Binding-site contacts:
Ligand atom C2 contacts residue ASN232 of chain 1.G at 2.4 Å.
Ligand atom C3 contacts residue VAL414 of chain 1.G at 3.7 Å (hydrophobic).
Ligand atom C4 contacts residue ASN232 of chain 1.G at 4.2 Å.
Ligand atom C5 contacts residue ASN232 of chain 1.G at 3.7 Å.
Ligand atom C1 contacts residue SER415 of chain 1.G at 4.4 Å.
Ligand atom C2 contacts residue SER415 of chain 1.G at 4.1 Å.
Ligand atom C1 contacts residue NAG1 of chain 1.XA at 4.3 Å.
Ligand atom C5 contacts residue GLU181 of chain 1.G at 3.6 Å.
Ligand atom C1 contacts residue VAL414 of chain 1.G at 4.1 Å (hydrophobic).
Ligand atom O7 contacts residue VAL414 of chain 1.G at 3.9 Å.
Ligand atom C3 contacts residue ASN232 of chain 1.G at 3.8 Å.
Ligand atom O5 contacts residue ASN232 of chain 1.G at 2.4 Å (h-bond).
Ligand atom O6 contacts residue GLY348 of chain 1.G at 3.4 Å.
Ligand atom C8 contacts residue SER415 of chain 1.G at 3.9 Å.
Ligand atom N2 contacts residue ASN232 of chain 1.G at 2.9 Å (h-bond).
Ligand atom O5 contacts residue VAL414 of chain 1.G at 4.2 Å.
Ligand atom O7 contacts residue PRO182 of chain 1.G at 3.9 Å.
Ligand atom O4 contacts residue CYS413 of chain 1.G at 4.3 Å.
Ligand atom C6 contacts residue VAL414 of chain 1.G at 4.4 Å (hydrophobic).
Ligand atom N2 contacts residue SER415 of chain 1.G at 3.3 Å (h-bond).
Ligand atom C8 contacts residue LEU231 of chain 1.G at 3.6 Å (hydrophobic).
Ligand atom O3 contacts residue CYS413 of chain 1.G at 4.1 Å.
Ligand atom C3 contacts residue SER415 of chain 1.G at 4.0 Å.
Ligand atom C6 contacts residue GLU181 of chain 1.G at 3.8 Å.
Ligand atom C7 contacts residue VAL414 of chain 1.G at 4.4 Å (hydrophobic).
Ligand atom O7 contacts residue ASN346 of chain 1.G at 3.4 Å (h-bond).
Ligand atom C8 contacts residue VAL224 of chain 1.G at 4.0 Å (hydrophobic).
Ligand atom C5 contacts residue VAL414 of chain 1.G at 3.4 Å (hydrophobic).
Ligand atom C7 contacts residue SER415 of chain 1.G at 4.0 Å.
Ligand atom C7 contacts residue ASN346 of chain 1.G at 3.9 Å.
Ligand atom C1 contacts residue ASN232 of chain 1.G at 1.4 Å.
Ligand atom O7 contacts residue CYS413 of chain 1.G at 4.1 Å.
Ligand atom C8 contacts residue ASN346 of chain 1.G at 3.8 Å.
Ligand atom O5 contacts residue GLU181 of chain 1.G at 4.3 Å.
Ligand atom O4 contacts residue VAL414 of chain 1.G at 3.8 Å.
Ligand atom C4 contacts residue VAL414 of chain 1.G at 3.9 Å (hydrophobic).
Ligand atom O5 contacts residue NAG1 of chain 1.XA at 3.7 Å.
Ligand atom C7 contacts residue ASN232 of chain 1.G at 3.9 Å.
Ligand atom O6 contacts residue NAG1 of chain 1.XA at 3.4 Å.
Ligand atom C8 contacts residue VAL414 of chain 1.G at 4.4 Å (hydrophobic).

Sequence of chain 1.G:
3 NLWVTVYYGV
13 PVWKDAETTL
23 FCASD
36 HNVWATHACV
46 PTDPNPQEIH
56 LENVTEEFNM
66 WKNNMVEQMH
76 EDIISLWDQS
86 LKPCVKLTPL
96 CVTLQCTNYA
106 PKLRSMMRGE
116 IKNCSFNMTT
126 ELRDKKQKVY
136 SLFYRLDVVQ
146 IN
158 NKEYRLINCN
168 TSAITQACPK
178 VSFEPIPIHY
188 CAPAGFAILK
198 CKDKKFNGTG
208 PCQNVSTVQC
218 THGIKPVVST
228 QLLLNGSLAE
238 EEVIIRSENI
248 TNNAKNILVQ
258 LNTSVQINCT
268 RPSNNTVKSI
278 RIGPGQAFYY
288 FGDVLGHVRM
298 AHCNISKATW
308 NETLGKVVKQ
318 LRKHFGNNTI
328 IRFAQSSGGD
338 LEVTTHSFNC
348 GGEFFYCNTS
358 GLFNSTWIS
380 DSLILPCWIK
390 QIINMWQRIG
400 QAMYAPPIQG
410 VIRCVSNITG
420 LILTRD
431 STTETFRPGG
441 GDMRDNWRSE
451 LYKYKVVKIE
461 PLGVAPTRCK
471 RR

The protein below binds the small molecule below.
Small molecule (SMILES): CC(=O)N[C@H]1[C@H](O[C@H]2[C@H](O)[C@@H](NC(C)=O)CO[C@@H]2CO)O[C@H](CO)[C@@H](O[C@@H]2O[C@H](CO)[C@@H](O)[C@H](O[C@H]3O[C@H](CO)[C@@H](O)[C@H](O)[C@@H]3O)[C@@H]2O)[C@@H]1O